Sequence of chain 1.C:
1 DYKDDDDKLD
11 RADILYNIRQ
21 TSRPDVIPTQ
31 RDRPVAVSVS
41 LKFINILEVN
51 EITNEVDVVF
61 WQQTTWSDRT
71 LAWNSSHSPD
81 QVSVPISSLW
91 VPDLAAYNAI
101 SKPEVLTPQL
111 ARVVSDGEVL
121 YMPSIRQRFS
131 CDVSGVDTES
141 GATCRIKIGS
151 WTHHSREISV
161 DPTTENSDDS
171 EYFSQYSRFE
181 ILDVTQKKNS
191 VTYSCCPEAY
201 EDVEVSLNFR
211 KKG

Binding-site contacts:
Ligand atom C4 contacts residue ASN74 of chain 1.C at 3.9 Å.
Ligand atom O7 contacts residue ASN74 of chain 1.C at 3.7 Å.
Ligand atom C3 contacts residue ASN74 of chain 1.C at 3.5 Å.
Ligand atom C5 contacts residue ASN74 of chain 1.C at 3.4 Å.
Ligand atom C1 contacts residue ASN74 of chain 1.C at 1.4 Å.
Ligand atom C6 contacts residue ASN74 of chain 1.C at 3.3 Å.
Ligand atom O3 contacts residue ASN74 of chain 1.C at 4.5 Å.
Ligand atom O5 contacts residue SER76 of chain 1.C at 3.4 Å (h-bond).
Ligand atom C6 contacts residue SER76 of chain 1.C at 3.9 Å.
Ligand atom O6 contacts residue SER76 of chain 1.C at 4.0 Å.
Ligand atom N2 contacts residue ASN74 of chain 1.C at 2.9 Å (h-bond).
Ligand atom C7 contacts residue ASN74 of chain 1.C at 3.5 Å.
Ligand atom O5 contacts residue ASN74 of chain 1.C at 2.6 Å (h-bond).
Ligand atom C1 contacts residue SER76 of chain 1.C at 4.1 Å.
Ligand atom O6 contacts residue HIS77 of chain 1.C at 3.6 Å.
Ligand atom C2 contacts residue ASN74 of chain 1.C at 2.2 Å.
Ligand atom C5 contacts residue SER76 of chain 1.C at 4.1 Å.

A small-molecule ligand and the protein it binds are described below.
Small molecule (SMILES): CC(=O)N[C@@H]1[C@@H](O)[C@H](O)[C@@H](CO)O[C@H]1O